The small molecule below binds the protein below.
Small molecule (SMILES): N=C(N)NCCC[C@H](NC(=O)[C@@H]1CCN2CC[C@@](N)(Cc3ccccc3)C(=O)N12)[C@H](O)c1nccs1

Binding-site contacts:
Ligand atom C contacts residue SER205 of chain 1.B at 1.8 Å.
Ligand atom O contacts residue ASP204 of chain 1.B at 3.4 Å (salt-bridge).
Ligand atom NE contacts residue GLY228 of chain 1.B at 3.3 Å.
Ligand atom C1X contacts residue HIS43 of chain 1.B at 3.7 Å.
Ligand atom S1X contacts residue GLY203 of chain 1.B at 3.5 Å (h-bond).
Ligand atom CZ contacts residue ASP199 of chain 1.B at 3.3 Å.
Ligand atom C11 contacts residue TRP227 of chain 1.B at 3.6 Å (hydrophobic).
Ligand atom C12 contacts residue LEU96 of chain 1.B at 3.7 Å (hydrophobic).
Ligand atom C2 contacts residue TRP50 of chain 1.B at 3.6 Å (hydrophobic).
Ligand atom C7 contacts residue GLY228 of chain 1.B at 3.5 Å.
Ligand atom C1X contacts residue SER205 of chain 1.B at 2.3 Å.
Ligand atom N1X contacts residue SER205 of chain 1.B at 2.5 Å (h-bond).
Ligand atom O contacts residue GLY203 of chain 1.B at 3.1 Å (h-bond).
Ligand atom CA contacts residue SER205 of chain 1.B at 2.9 Å.
Ligand atom C2X contacts residue LYS52 of chain 1.B at 3.2 Å.
Ligand atom N1X contacts residue HIS43 of chain 1.B at 2.6 Å (h-bond).
Ligand atom O contacts residue SER205 of chain 1.B at 2.2 Å (h-bond).
Ligand atom CB contacts residue SER205 of chain 1.B at 3.6 Å.
Ligand atom C13 contacts residue GLU94 of chain 1.B at 3.6 Å.
Ligand atom N1 contacts residue TRP50 of chain 1.B at 3.5 Å.
Ligand atom NH2 contacts residue ALA200 of chain 1.B at 3.5 Å (h-bond).
Ligand atom CZ contacts residue GLY228 of chain 1.B at 3.5 Å.
Ligand atom NH2 contacts residue ASP199 of chain 1.B at 2.2 Å (salt-bridge).
Ligand atom NE contacts residue TRP227 of chain 1.B at 3.6 Å.
Ligand atom N contacts residue SER205 of chain 1.B at 3.4 Å (h-bond).
Ligand atom NH1 contacts residue ASP199 of chain 1.B at 2.7 Å (salt-bridge).
Ligand atom C3 contacts residue TRP50 of chain 1.B at 3.7 Å (hydrophobic).
Ligand atom CD contacts residue GLY228 of chain 1.B at 3.7 Å.
Ligand atom N contacts residue SER226 of chain 1.B at 3.4 Å (h-bond).
Ligand atom O1 contacts residue GLY228 of chain 1.B at 2.8 Å (h-bond).
Ligand atom O1 contacts residue TRP227 of chain 1.B at 3.1 Å.
Ligand atom NH1 contacts residue ALA200 of chain 1.B at 3.6 Å (h-bond).
Ligand atom CD contacts residue TRP227 of chain 1.B at 3.7 Å (hydrophobic).
Ligand atom C9 contacts residue GLY228 of chain 1.B at 3.3 Å.
Ligand atom C3 contacts residue TYR47 of chain 1.B at 3.6 Å (hydrophobic).
Ligand atom NH2 contacts residue GLY230 of chain 1.B at 2.9 Å (h-bond).
Ligand atom N3 contacts residue GLY228 of chain 1.B at 2.3 Å (h-bond).
Ligand atom C2X contacts residue HIS43 of chain 1.B at 3.3 Å.
Ligand atom C6 contacts residue GLY228 of chain 1.B at 3.2 Å.
Ligand atom NH1 contacts residue GLY238 of chain 1.B at 3.4 Å.

Sequence of chain 1.B:
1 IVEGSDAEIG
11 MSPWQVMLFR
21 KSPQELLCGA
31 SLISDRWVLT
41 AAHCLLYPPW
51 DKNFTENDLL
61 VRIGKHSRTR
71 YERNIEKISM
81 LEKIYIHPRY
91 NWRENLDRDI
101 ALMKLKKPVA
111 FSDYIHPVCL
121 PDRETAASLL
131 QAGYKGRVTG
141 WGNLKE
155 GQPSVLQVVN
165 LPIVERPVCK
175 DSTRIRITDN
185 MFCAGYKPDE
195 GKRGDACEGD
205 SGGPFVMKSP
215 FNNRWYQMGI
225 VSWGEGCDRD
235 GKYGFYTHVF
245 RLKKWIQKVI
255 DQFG